Sequence of chain 4.D:
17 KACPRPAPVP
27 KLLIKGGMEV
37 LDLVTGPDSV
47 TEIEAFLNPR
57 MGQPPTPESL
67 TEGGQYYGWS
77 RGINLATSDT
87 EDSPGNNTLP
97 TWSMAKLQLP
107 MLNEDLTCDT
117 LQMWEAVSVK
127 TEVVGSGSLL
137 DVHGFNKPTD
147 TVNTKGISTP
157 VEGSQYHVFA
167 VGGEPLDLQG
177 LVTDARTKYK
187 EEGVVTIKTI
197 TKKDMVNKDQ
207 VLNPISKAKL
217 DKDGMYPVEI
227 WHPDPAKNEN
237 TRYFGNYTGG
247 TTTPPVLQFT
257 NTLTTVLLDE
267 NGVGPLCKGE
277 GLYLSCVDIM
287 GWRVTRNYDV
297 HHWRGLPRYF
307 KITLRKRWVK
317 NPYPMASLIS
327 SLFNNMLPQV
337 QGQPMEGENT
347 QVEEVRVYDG

Binding-site contacts:
Ligand atom O4 contacts residue VAL296 of chain 4.D at 3.9 Å.
Ligand atom C3 contacts residue VAL296 of chain 4.D at 3.6 Å (hydrophobic).
Ligand atom O8 contacts residue TYR72 of chain 4.D at 3.4 Å (h-bond).
Ligand atom O1A contacts residue ARG77 of chain 4.D at 2.7 Å (salt-bridge).
Ligand atom O1A contacts residue TYR72 of chain 4.D at 3.4 Å.
Ligand atom C3 contacts residue HIS298 of chain 4.D at 3.8 Å.
Ligand atom O4 contacts residue TYR72 of chain 4.D at 3.7 Å.
Ligand atom C8 contacts residue ARG77 of chain 4.D at 4.2 Å.
Ligand atom O4 contacts residue ARG77 of chain 4.D at 4.2 Å.
Ligand atom C6 contacts residue THR94 of chain 4.D at 4.3 Å.
Ligand atom C5 contacts residue TYR72 of chain 4.D at 3.5 Å (hydrophobic).
Ligand atom C6 contacts residue TYR72 of chain 4.D at 3.7 Å (hydrophobic).
Ligand atom C3 contacts residue ARG77 of chain 4.D at 3.3 Å.
Ligand atom O1B contacts residue TYR72 of chain 4.D at 4.0 Å.
Ligand atom C6 contacts residue ASN80 of chain 4.D at 4.3 Å.
Ligand atom C6 contacts residue ASN93 of chain 4.D at 3.4 Å.
Ligand atom C4 contacts residue TYR72 of chain 4.D at 3.4 Å (hydrophobic).
Ligand atom O4 contacts residue ASN80 of chain 4.D at 4.1 Å.
Ligand atom C5 contacts residue ASN93 of chain 4.D at 4.1 Å.
Ligand atom C10 contacts residue TYR72 of chain 4.D at 4.0 Å (hydrophobic).
Ligand atom C2 contacts residue ARG77 of chain 4.D at 4.0 Å.
Ligand atom C4 contacts residue ARG77 of chain 4.D at 4.0 Å.
Ligand atom C1 contacts residue ARG77 of chain 4.D at 3.1 Å.
Ligand atom C4 contacts residue GLY78 of chain 4.D at 3.9 Å.
Ligand atom O3 contacts residue GLY78 of chain 4.D at 3.7 Å.
Ligand atom O4 contacts residue HIS298 of chain 4.D at 2.7 Å (h-bond).
Ligand atom C2 contacts residue GLY78 of chain 4.D at 4.2 Å.
Ligand atom C4 contacts residue HIS298 of chain 4.D at 3.7 Å.
Ligand atom O6 contacts residue ASN93 of chain 4.D at 3.6 Å (h-bond).
Ligand atom N5 contacts residue TYR72 of chain 4.D at 2.9 Å (h-bond).
Ligand atom C11 contacts residue TYR72 of chain 4.D at 4.2 Å (hydrophobic).
Ligand atom C4 contacts residue VAL296 of chain 4.D at 4.2 Å (hydrophobic).
Ligand atom O4 contacts residue THR291 of chain 4.D at 3.9 Å.
Ligand atom O8 contacts residue ARG77 of chain 4.D at 3.5 Å (salt-bridge).
Ligand atom O1A contacts residue LYS186 of chain 4.D at 4.3 Å.
Ligand atom O1B contacts residue ARG77 of chain 4.D at 2.4 Å (salt-bridge).
Ligand atom O4 contacts residue GLY78 of chain 4.D at 3.4 Å (h-bond).
Ligand atom C3 contacts residue GLY78 of chain 4.D at 3.8 Å.
Ligand atom O1A contacts residue GLY78 of chain 4.D at 3.8 Å.
Ligand atom C1 contacts residue TYR72 of chain 4.D at 3.8 Å (hydrophobic).

This protein binds this small molecule.
Small molecule (SMILES): CC(=O)N[C@@H]1[C@@H](O[C@@H]2O[C@H](CO)[C@H](O)[C@H](O[C@]3(C(=O)O)C[C@H](O)[C@@H](NC(C)=O)[C@H]([C@H](O)[C@H](O)CO)O3)[C@H]2O)[C@H](O)[C@@H](CO[C@]2(C(=O)O)C[C@H](O)[C@@H](NC(C)=O)[C@H]([C@H](O)[C@H](O)CO)O2)O[C@H]1O

Sequence of chain 4.E:
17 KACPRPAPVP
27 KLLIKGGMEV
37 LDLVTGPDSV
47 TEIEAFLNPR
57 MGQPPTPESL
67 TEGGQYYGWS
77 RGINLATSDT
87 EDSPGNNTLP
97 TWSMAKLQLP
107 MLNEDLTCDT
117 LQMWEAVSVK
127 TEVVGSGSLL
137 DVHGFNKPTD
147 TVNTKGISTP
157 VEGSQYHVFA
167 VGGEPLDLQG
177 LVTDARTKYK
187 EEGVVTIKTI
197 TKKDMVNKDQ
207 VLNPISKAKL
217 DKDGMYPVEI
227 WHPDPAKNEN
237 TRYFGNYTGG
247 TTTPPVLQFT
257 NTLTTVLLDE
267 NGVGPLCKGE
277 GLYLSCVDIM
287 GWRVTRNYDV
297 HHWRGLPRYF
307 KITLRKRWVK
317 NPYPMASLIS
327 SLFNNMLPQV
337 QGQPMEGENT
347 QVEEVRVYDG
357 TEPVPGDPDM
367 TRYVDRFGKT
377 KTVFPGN